Binding-site contacts:
Ligand atom O3 contacts residue GLY105 of chain 1.A at 3.6 Å.
Ligand atom C2 contacts residue PHE132 of chain 1.A at 3.8 Å (hydrophobic).
Ligand atom C1 contacts residue GLN222 of chain 1.A at 3.6 Å.
Ligand atom C6 contacts residue ASP86 of chain 1.A at 3.5 Å.
Ligand atom O2 contacts residue GLY220 of chain 1.A at 3.6 Å.
Ligand atom C4 contacts residue GLY105 of chain 1.A at 3.9 Å.
Ligand atom C6 contacts residue GLN222 of chain 1.A at 3.7 Å.
Ligand atom O4 contacts residue GLU221 of chain 1.A at 3.0 Å (salt-bridge).
Ligand atom O2 contacts residue PHE132 of chain 1.A at 3.6 Å.
Ligand atom O4 contacts residue PHE132 of chain 1.A at 3.6 Å.
Ligand atom C3 contacts residue SER137 of chain 1.A at 3.9 Å.
Ligand atom O6 contacts residue ASP86 of chain 1.A at 2.8 Å (salt-bridge).
Ligand atom C4 contacts residue ASP136 of chain 1.A at 3.7 Å.
Ligand atom C2 contacts residue SER137 of chain 1.A at 3.8 Å.
Ligand atom O5 contacts residue ASP136 of chain 1.A at 3.5 Å (salt-bridge).
Ligand atom C4 contacts residue GLY106 of chain 1.A at 3.6 Å.
Ligand atom O6 contacts residue ALA85 of chain 1.A at 3.5 Å.
Ligand atom C3 contacts residue GLY106 of chain 1.A at 3.9 Å.
Ligand atom O1 contacts residue GLU221 of chain 1.A at 3.9 Å.
Ligand atom O3 contacts residue GLY106 of chain 1.A at 3.0 Å (h-bond).
Ligand atom C4 contacts residue ASP86 of chain 1.A at 3.5 Å.
Ligand atom O4 contacts residue ASN138 of chain 1.A at 3.1 Å (h-bond).
Ligand atom O6 contacts residue ASP136 of chain 1.A at 3.0 Å (salt-bridge).
Ligand atom O6 contacts residue GLN222 of chain 1.A at 3.0 Å (h-bond).
Ligand atom C1 contacts residue GLU221 of chain 1.A at 3.8 Å.
Ligand atom O2 contacts residue ASP136 of chain 1.A at 2.9 Å (salt-bridge).
Ligand atom O4 contacts residue ASP86 of chain 1.A at 2.6 Å (salt-bridge).
Ligand atom C6 contacts residue PHE132 of chain 1.A at 3.6 Å (hydrophobic).
Ligand atom O2 contacts residue SER137 of chain 1.A at 2.7 Å (h-bond).
Ligand atom O4 contacts residue GLY106 of chain 1.A at 3.1 Å (h-bond).
Ligand atom O4 contacts residue GLY105 of chain 1.A at 3.9 Å.
Ligand atom O5 contacts residue GLU221 of chain 1.A at 3.2 Å (salt-bridge).
Ligand atom O6 contacts residue GLU221 of chain 1.A at 3.1 Å (salt-bridge).
Ligand atom C6 contacts residue ALA85 of chain 1.A at 3.8 Å (hydrophobic).
Ligand atom O1 contacts residue GLN222 of chain 1.A at 2.7 Å (h-bond).
Ligand atom C5 contacts residue ASP136 of chain 1.A at 3.9 Å.
Ligand atom O6 contacts residue GLY220 of chain 1.A at 3.1 Å (h-bond).
Ligand atom C5 contacts residue PHE132 of chain 1.A at 3.7 Å (hydrophobic).
Ligand atom O3 contacts residue SER137 of chain 1.A at 3.6 Å.
Ligand atom C2 contacts residue ASP136 of chain 1.A at 3.9 Å.

This small molecule binds to this protein.
Small molecule (SMILES): OC[C@H]1O[C@H](O[C@@H]2[C@H](O)[C@@H](O)O[C@H](CO)[C@H]2O)[C@@H](O)[C@@H](O)[C@@H]1O

Sequence of chain 1.A:
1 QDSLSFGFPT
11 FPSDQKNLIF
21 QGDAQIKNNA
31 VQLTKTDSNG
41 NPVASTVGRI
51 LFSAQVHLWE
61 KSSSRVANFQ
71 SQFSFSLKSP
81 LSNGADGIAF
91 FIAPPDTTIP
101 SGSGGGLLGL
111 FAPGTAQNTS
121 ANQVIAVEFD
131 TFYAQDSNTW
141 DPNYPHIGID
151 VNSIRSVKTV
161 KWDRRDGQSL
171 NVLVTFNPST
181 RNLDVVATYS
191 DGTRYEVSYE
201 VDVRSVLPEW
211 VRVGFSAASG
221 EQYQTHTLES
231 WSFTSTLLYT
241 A